Sequence of chain 1.A:
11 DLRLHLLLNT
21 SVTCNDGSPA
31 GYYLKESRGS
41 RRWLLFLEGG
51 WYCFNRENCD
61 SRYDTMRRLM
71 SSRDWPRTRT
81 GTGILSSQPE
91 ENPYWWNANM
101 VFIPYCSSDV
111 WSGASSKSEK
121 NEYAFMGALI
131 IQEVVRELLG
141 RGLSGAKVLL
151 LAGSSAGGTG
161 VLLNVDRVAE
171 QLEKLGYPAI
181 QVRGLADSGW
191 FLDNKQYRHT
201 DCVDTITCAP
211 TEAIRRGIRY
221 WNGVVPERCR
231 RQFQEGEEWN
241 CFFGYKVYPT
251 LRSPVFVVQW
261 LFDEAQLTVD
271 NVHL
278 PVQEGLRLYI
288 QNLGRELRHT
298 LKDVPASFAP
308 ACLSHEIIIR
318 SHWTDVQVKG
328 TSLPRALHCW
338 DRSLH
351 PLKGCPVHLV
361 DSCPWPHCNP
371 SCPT

This protein binds this small molecule.
Small molecule (SMILES): OCc1cn(-c2ccc(Cl)c(Cl)c2)nn1

Binding-site contacts:
Ligand atom CL1 contacts residue PRO210 of chain 1.A at 3.5 Å.
Ligand atom CL2 contacts residue PHE191 of chain 1.A at 4.2 Å.
Ligand atom C09 contacts residue PHE191 of chain 1.A at 4.4 Å (hydrophobic).
Ligand atom N07 contacts residue TRP51 of chain 1.A at 3.9 Å.
Ligand atom C02 contacts residue THR159 of chain 1.A at 3.9 Å.
Ligand atom C04 contacts residue PHE191 of chain 1.A at 3.4 Å (hydrophobic).
Ligand atom C08 contacts residue TRP51 of chain 1.A at 3.9 Å (hydrophobic).
Ligand atom C06 contacts residue PHE191 of chain 1.A at 3.3 Å (hydrophobic).
Ligand atom C05 contacts residue TRP51 of chain 1.A at 4.1 Å (hydrophobic).
Ligand atom N10 contacts residue ALA156 of chain 1.A at 3.8 Å.
Ligand atom N10 contacts residue GLY50 of chain 1.A at 4.2 Å.
Ligand atom C01 contacts residue THR159 of chain 1.A at 4.0 Å.
Ligand atom C09 contacts residue SER155 of chain 1.A at 4.3 Å.
Ligand atom N10 contacts residue TRP51 of chain 1.A at 3.0 Å (h-bond).
Ligand atom C12 contacts residue SER155 of chain 1.A at 4.0 Å.
Ligand atom C09 contacts residue TRP51 of chain 1.A at 3.7 Å (hydrophobic).
Ligand atom N11 contacts residue TYR52 of chain 1.A at 4.2 Å.
Ligand atom N07 contacts residue PHE191 of chain 1.A at 3.7 Å.
Ligand atom C08 contacts residue ALA265 of chain 1.A at 4.0 Å (hydrophobic).
Ligand atom C12 contacts residue ALA265 of chain 1.A at 3.6 Å (hydrophobic).
Ligand atom O13 contacts residue TRP51 of chain 1.A at 3.8 Å.
Ligand atom C08 contacts residue PHE191 of chain 1.A at 3.3 Å (hydrophobic).
Ligand atom C06 contacts residue TYR52 of chain 1.A at 4.1 Å (hydrophobic).
Ligand atom C01 contacts residue PHE191 of chain 1.A at 3.4 Å (hydrophobic).
Ligand atom C03 contacts residue PHE191 of chain 1.A at 3.4 Å (hydrophobic).
Ligand atom C05 contacts residue PHE191 of chain 1.A at 3.4 Å (hydrophobic).
Ligand atom C02 contacts residue PHE191 of chain 1.A at 3.6 Å (hydrophobic).
Ligand atom CL1 contacts residue VAL269 of chain 1.A at 4.4 Å.
Ligand atom N11 contacts residue TRP51 of chain 1.A at 3.5 Å.
Ligand atom CL1 contacts residue PHE191 of chain 1.A at 3.9 Å.
Ligand atom O13 contacts residue SER155 of chain 1.A at 3.6 Å (h-bond).
Ligand atom C01 contacts residue TYR52 of chain 1.A at 4.2 Å (hydrophobic).
Ligand atom CL2 contacts residue PHE242 of chain 1.A at 3.9 Å.
Ligand atom C12 contacts residue TRP51 of chain 1.A at 3.7 Å (hydrophobic).
Ligand atom C09 contacts residue ALA265 of chain 1.A at 4.2 Å (hydrophobic).
Ligand atom N10 contacts residue SER155 of chain 1.A at 4.4 Å.
Ligand atom N11 contacts residue ALA156 of chain 1.A at 3.8 Å.
Ligand atom CL2 contacts residue PHE243 of chain 1.A at 3.8 Å.
Ligand atom O13 contacts residue GLY50 of chain 1.A at 4.3 Å.
Ligand atom C05 contacts residue TYR52 of chain 1.A at 4.4 Å (hydrophobic).